The protein below binds the small molecule below.
Small molecule (SMILES): CC(=O)N[C@@H]1[C@@H](O)[C@H](O)[C@@H](CO)O[C@H]1O

Binding-site contacts:
Ligand atom N2 contacts residue LYS345 of chain 1.G at 4.4 Å.
Ligand atom C6 contacts residue GLU271 of chain 1.G at 4.2 Å.
Ligand atom O5 contacts residue GLU270 of chain 1.G at 3.6 Å (salt-bridge).
Ligand atom C1 contacts residue ASN291 of chain 1.G at 1.4 Å.
Ligand atom C1 contacts residue GLU270 of chain 1.G at 3.7 Å.
Ligand atom N2 contacts residue GLU292 of chain 1.G at 3.2 Å (salt-bridge).
Ligand atom N2 contacts residue ASN291 of chain 1.G at 2.9 Å (h-bond).
Ligand atom C3 contacts residue LYS345 of chain 1.G at 4.3 Å.
Ligand atom O5 contacts residue VAL272 of chain 1.G at 3.7 Å.
Ligand atom C3 contacts residue ASN291 of chain 1.G at 3.8 Å.
Ligand atom C5 contacts residue GLU271 of chain 1.G at 4.5 Å.
Ligand atom C8 contacts residue GLU270 of chain 1.G at 3.7 Å.
Ligand atom C7 contacts residue ASN291 of chain 1.G at 3.5 Å.
Ligand atom C5 contacts residue ASN291 of chain 1.G at 3.7 Å.
Ligand atom O6 contacts residue GLU271 of chain 1.G at 3.5 Å.
Ligand atom O7 contacts residue GLU292 of chain 1.G at 3.1 Å (salt-bridge).
Ligand atom O5 contacts residue GLU271 of chain 1.G at 3.2 Å.
Ligand atom C2 contacts residue ASN291 of chain 1.G at 2.5 Å.
Ligand atom C1 contacts residue GLU271 of chain 1.G at 3.8 Å.
Ligand atom C7 contacts residue GLU292 of chain 1.G at 3.5 Å.
Ligand atom C1 contacts residue VAL272 of chain 1.G at 4.3 Å (hydrophobic).
Ligand atom C4 contacts residue ASN291 of chain 1.G at 4.2 Å.
Ligand atom C8 contacts residue ASN291 of chain 1.G at 3.2 Å.
Ligand atom O6 contacts residue VAL272 of chain 1.G at 3.7 Å.
Ligand atom O5 contacts residue ASN291 of chain 1.G at 2.4 Å (h-bond).
Ligand atom C2 contacts residue GLU270 of chain 1.G at 3.8 Å.

Sequence of chain 1.G:
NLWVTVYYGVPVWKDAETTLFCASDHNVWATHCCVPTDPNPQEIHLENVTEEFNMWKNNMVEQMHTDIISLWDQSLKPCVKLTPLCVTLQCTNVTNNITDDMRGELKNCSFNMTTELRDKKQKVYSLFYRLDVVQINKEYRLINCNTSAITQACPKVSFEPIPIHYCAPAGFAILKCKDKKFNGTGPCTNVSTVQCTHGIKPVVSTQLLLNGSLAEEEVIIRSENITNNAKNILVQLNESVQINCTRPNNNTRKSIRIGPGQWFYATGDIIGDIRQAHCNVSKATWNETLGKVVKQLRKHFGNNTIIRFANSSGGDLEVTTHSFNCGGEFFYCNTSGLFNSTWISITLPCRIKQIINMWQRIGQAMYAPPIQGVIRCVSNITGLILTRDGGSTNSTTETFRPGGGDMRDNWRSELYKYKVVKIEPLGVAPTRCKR